Binding-site contacts:
Ligand atom N6 contacts residue PHE283 of chain 1.C at 3.5 Å.
Ligand atom C7 contacts residue PHE283 of chain 1.C at 3.6 Å (hydrophobic).
Ligand atom C22 contacts residue GLU275 of chain 1.C at 3.7 Å.
Ligand atom C25 contacts residue MET267 of chain 1.C at 3.7 Å (hydrophobic).
Ligand atom N15 contacts residue GLY279 of chain 1.C at 3.5 Å (h-bond).
Ligand atom C14 contacts residue TYR247 of chain 1.C at 3.3 Å (hydrophobic).
Ligand atom N9 contacts residue LEU229 of chain 1.C at 3.7 Å.
Ligand atom C16 contacts residue MET267 of chain 1.C at 3.7 Å (hydrophobic).
Ligand atom C23 contacts residue LYS272 of chain 1.C at 3.4 Å.
Ligand atom C5 contacts residue PHE283 of chain 1.C at 3.3 Å (hydrophobic).
Ligand atom N4 contacts residue PHE283 of chain 1.C at 3.7 Å.
Ligand atom C22 contacts residue VAL276 of chain 1.C at 3.7 Å (hydrophobic).
Ligand atom C13 contacts residue GLN280 of chain 1.C at 3.2 Å.
Ligand atom C10 contacts residue GLN280 of chain 1.C at 3.6 Å.
Ligand atom C8 contacts residue ILE246 of chain 1.C at 3.8 Å (hydrophobic).
Ligand atom N9 contacts residue PHE283 of chain 1.C at 3.7 Å.
Ligand atom C17 contacts residue MET267 of chain 1.C at 3.6 Å (hydrophobic).
Ligand atom N4 contacts residue GLN280 of chain 1.C at 3.7 Å.
Ligand atom C2 contacts residue PHE283 of chain 1.C at 3.5 Å (hydrophobic).
Ligand atom C22 contacts residue LYS272 of chain 1.C at 3.7 Å.
Ligand atom C11 contacts residue ILE246 of chain 1.C at 3.7 Å (hydrophobic).
Ligand atom C23 contacts residue PRO266 of chain 1.C at 3.6 Å (hydrophobic).
Ligand atom O12 contacts residue MET267 of chain 1.C at 3.4 Å (h-bond).
Ligand atom C11 contacts residue SER231 of chain 1.C at 3.5 Å.
Ligand atom C14 contacts residue GLY279 of chain 1.C at 3.5 Å.
Ligand atom N15 contacts residue MET267 of chain 1.C at 3.6 Å.
Ligand atom C17 contacts residue GLY279 of chain 1.C at 3.4 Å.
Ligand atom N18 contacts residue GLY279 of chain 1.C at 3.7 Å.
Ligand atom C24 contacts residue PRO266 of chain 1.C at 3.6 Å (hydrophobic).
Ligand atom C14 contacts residue MET267 of chain 1.C at 3.8 Å (hydrophobic).
Ligand atom C1 contacts residue PHE283 of chain 1.C at 3.4 Å (hydrophobic).
Ligand atom C10 contacts residue ILE246 of chain 1.C at 3.8 Å (hydrophobic).
Ligand atom C13 contacts residue TYR247 of chain 1.C at 3.4 Å (hydrophobic).
Ligand atom C21 contacts residue TYR247 of chain 1.C at 3.6 Å (hydrophobic).
Ligand atom C20 contacts residue MET267 of chain 1.C at 3.6 Å (hydrophobic).
Ligand atom C17 contacts residue TYR247 of chain 1.C at 3.6 Å (hydrophobic).
Ligand atom C20 contacts residue GLY279 of chain 1.C at 3.7 Å.
Ligand atom C3 contacts residue PHE283 of chain 1.C at 3.5 Å (hydrophobic).
Ligand atom N18 contacts residue TYR247 of chain 1.C at 2.5 Å (h-bond).
Ligand atom C23 contacts residue GLU275 of chain 1.C at 3.6 Å.

Sequence of chain 1.C:
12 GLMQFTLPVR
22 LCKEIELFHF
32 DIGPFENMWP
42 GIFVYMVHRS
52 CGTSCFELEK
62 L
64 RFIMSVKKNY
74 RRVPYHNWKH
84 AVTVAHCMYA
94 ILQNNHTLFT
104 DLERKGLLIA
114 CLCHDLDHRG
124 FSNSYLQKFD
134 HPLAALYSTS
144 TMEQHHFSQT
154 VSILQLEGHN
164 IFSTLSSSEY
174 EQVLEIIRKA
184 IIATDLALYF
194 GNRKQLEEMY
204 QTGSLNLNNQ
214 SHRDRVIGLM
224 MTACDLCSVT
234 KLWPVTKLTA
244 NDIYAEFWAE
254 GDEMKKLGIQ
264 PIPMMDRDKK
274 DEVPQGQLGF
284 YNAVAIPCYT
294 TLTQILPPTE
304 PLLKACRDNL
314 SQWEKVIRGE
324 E

The small molecule below binds the protein below.
Small molecule (SMILES): Cc1nc2ccc(OCc3nc(-c4ccccc4)cn3C)nn2c1C